The small molecule below binds the protein below.
Small molecule (SMILES): CC(=O)N[C@@H]1[C@@H](O)[C@H](O)[C@@H](CO)O[C@H]1O

Sequence of chain 1.B:
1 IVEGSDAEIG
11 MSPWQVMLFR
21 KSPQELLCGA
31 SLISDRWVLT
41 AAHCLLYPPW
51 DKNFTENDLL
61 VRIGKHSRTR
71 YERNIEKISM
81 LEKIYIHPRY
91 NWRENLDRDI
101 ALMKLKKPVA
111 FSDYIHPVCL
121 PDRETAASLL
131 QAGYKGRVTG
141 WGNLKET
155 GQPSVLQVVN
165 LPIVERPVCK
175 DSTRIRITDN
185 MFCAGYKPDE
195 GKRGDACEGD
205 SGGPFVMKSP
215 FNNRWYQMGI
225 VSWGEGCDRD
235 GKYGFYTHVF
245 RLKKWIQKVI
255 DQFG

Binding-site contacts:
Ligand atom O7 contacts residue LEU46 of chain 1.B at 3.8 Å.
Ligand atom C1 contacts residue ASN53 of chain 1.B at 1.4 Å.
Ligand atom C8 contacts residue ASN53 of chain 1.B at 4.3 Å.
Ligand atom C7 contacts residue ASN53 of chain 1.B at 3.9 Å.
Ligand atom C8 contacts residue LEU46 of chain 1.B at 4.0 Å (hydrophobic).
Ligand atom C7 contacts residue LEU46 of chain 1.B at 3.8 Å (hydrophobic).
Ligand atom C4 contacts residue ASN53 of chain 1.B at 4.1 Å.
Ligand atom N2 contacts residue ASN53 of chain 1.B at 3.0 Å (h-bond).
Ligand atom N2 contacts residue LEU46 of chain 1.B at 4.3 Å.
Ligand atom O5 contacts residue ASN53 of chain 1.B at 2.3 Å (h-bond).
Ligand atom C5 contacts residue ASN53 of chain 1.B at 3.6 Å.
Ligand atom C3 contacts residue ASN53 of chain 1.B at 3.7 Å.
Ligand atom C2 contacts residue ASN53 of chain 1.B at 2.4 Å.
Ligand atom C1 contacts residue LEU46 of chain 1.B at 4.4 Å (hydrophobic).